A small-molecule ligand and the protein it binds are described below.
Small molecule (SMILES): CC(=O)N[C@@H]1[C@@H](O)[C@H](O)[C@@H](CO)O[C@H]1O

Binding-site contacts:
Ligand atom C8 contacts residue ASN79 of chain 1.B at 3.5 Å.
Ligand atom O7 contacts residue GLU72 of chain 1.B at 4.3 Å.
Ligand atom C3 contacts residue ASN82 of chain 1.B at 3.8 Å.
Ligand atom O7 contacts residue ASN79 of chain 1.B at 3.3 Å (h-bond).
Ligand atom C5 contacts residue ASN82 of chain 1.B at 3.7 Å.
Ligand atom O7 contacts residue LYS75 of chain 1.B at 2.7 Å (salt-bridge).
Ligand atom C7 contacts residue ASN79 of chain 1.B at 3.5 Å.
Ligand atom C1 contacts residue ASN82 of chain 1.B at 1.4 Å.
Ligand atom C8 contacts residue GLU72 of chain 1.B at 3.8 Å.
Ligand atom O3 contacts residue GLU72 of chain 1.B at 3.1 Å (salt-bridge).
Ligand atom N2 contacts residue GLU72 of chain 1.B at 4.5 Å.
Ligand atom O5 contacts residue ASN82 of chain 1.B at 2.4 Å (h-bond).
Ligand atom C7 contacts residue ASN82 of chain 1.B at 3.9 Å.
Ligand atom C8 contacts residue LYS75 of chain 1.B at 3.5 Å.
Ligand atom C7 contacts residue GLU72 of chain 1.B at 4.0 Å.
Ligand atom C7 contacts residue GLY78 of chain 1.B at 4.4 Å.
Ligand atom C3 contacts residue GLU72 of chain 1.B at 3.9 Å.
Ligand atom C7 contacts residue LYS75 of chain 1.B at 3.5 Å.
Ligand atom C8 contacts residue GLY78 of chain 1.B at 3.7 Å.
Ligand atom N2 contacts residue ASN82 of chain 1.B at 3.0 Å (h-bond).
Ligand atom C2 contacts residue ASN82 of chain 1.B at 2.5 Å.
Ligand atom O6 contacts residue ASN82 of chain 1.B at 4.5 Å.
Ligand atom O7 contacts residue ASN82 of chain 1.B at 4.3 Å.
Ligand atom C4 contacts residue ASN82 of chain 1.B at 4.2 Å.
Ligand atom N2 contacts residue ASN79 of chain 1.B at 4.4 Å.
Ligand atom N2 contacts residue GLY78 of chain 1.B at 4.3 Å.

Sequence of chain 1.B:
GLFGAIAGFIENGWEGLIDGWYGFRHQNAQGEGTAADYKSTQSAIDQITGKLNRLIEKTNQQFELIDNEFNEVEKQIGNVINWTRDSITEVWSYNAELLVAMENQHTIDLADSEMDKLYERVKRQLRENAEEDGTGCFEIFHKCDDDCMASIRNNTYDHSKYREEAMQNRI